Binding-site contacts:
Ligand atom CZF contacts residue LEU360 of chain 4.A at 3.1 Å (hydrophobic).
Ligand atom SZ2 contacts residue MET270 of chain 4.A at 3.8 Å.
Ligand atom CZF contacts residue LYS250 of chain 4.A at 3.6 Å.
Ligand atom NZ1 contacts residue ASP332 of chain 4.A at 3.6 Å.
Ligand atom CZE contacts residue LYS262 of chain 4.A at 3.9 Å.
Ligand atom CZB contacts residue ARG336 of chain 4.A at 4.0 Å.
Ligand atom SZ2 contacts residue ZN1 of chain 4.B at 2.3 Å.
Ligand atom CZ7 contacts residue ASP332 of chain 4.A at 3.4 Å.
Ligand atom CZB contacts residue ALA333 of chain 4.A at 4.0 Å (hydrophobic).
Ligand atom SZ2 contacts residue GLU334 of chain 4.A at 3.7 Å.
Ligand atom OZ3 contacts residue ZN1 of chain 4.B at 4.1 Å.
Ligand atom CZB contacts residue ASP332 of chain 4.A at 3.6 Å.
Ligand atom CZC contacts residue THR361 of chain 4.A at 3.6 Å.
Ligand atom OZ3 contacts residue LYS262 of chain 4.A at 2.8 Å (salt-bridge).
Ligand atom CZ1 contacts residue ILE421 of chain 4.A at 3.7 Å (hydrophobic).
Ligand atom CZD contacts residue LEU360 of chain 4.A at 3.1 Å (hydrophobic).
Ligand atom CZ9 contacts residue ASN330 of chain 4.A at 3.7 Å.
Ligand atom OZ1 contacts residue ASP332 of chain 4.A at 4.0 Å.
Ligand atom CZD contacts residue THR361 of chain 4.A at 4.0 Å.
Ligand atom CZC contacts residue LEU360 of chain 4.A at 3.5 Å (hydrophobic).
Ligand atom CZ6 contacts residue ILE421 of chain 4.A at 3.7 Å (hydrophobic).
Ligand atom CZF contacts residue CO31 of chain 4.E at 3.2 Å.
Ligand atom SZ2 contacts residue LYS250 of chain 4.A at 3.6 Å.
Ligand atom SZ2 contacts residue ASP332 of chain 4.A at 3.5 Å (salt-bridge).
Ligand atom CZA contacts residue ALA333 of chain 4.A at 4.1 Å (hydrophobic).
Ligand atom CZF contacts residue ASP332 of chain 4.A at 3.6 Å.
Ligand atom CZF contacts residue ZN1 of chain 4.C at 3.3 Å.
Ligand atom CZ8 contacts residue ASP332 of chain 4.A at 4.0 Å.
Ligand atom CZD contacts residue CO31 of chain 4.E at 4.1 Å.
Ligand atom CZF contacts residue ZN1 of chain 4.B at 3.5 Å.
Ligand atom CZC contacts residue GLY362 of chain 4.A at 3.4 Å.
Ligand atom SZ2 contacts residue ZN1 of chain 4.C at 2.3 Å.
Ligand atom CZ9 contacts residue ASP332 of chain 4.A at 3.9 Å.
Ligand atom CZB contacts residue CO31 of chain 4.E at 3.8 Å.
Ligand atom OZ3 contacts residue ASP332 of chain 4.A at 3.4 Å (salt-bridge).
Ligand atom SZ2 contacts residue CO31 of chain 4.E at 4.1 Å.
Ligand atom SZ2 contacts residue ASP273 of chain 4.A at 3.8 Å.
Ligand atom CZE contacts residue ASP332 of chain 4.A at 3.8 Å.
Ligand atom SZ2 contacts residue ASP255 of chain 4.A at 2.8 Å (salt-bridge).
Ligand atom SZ2 contacts residue LYS262 of chain 4.A at 3.6 Å.

Sequence of chain 4.A:
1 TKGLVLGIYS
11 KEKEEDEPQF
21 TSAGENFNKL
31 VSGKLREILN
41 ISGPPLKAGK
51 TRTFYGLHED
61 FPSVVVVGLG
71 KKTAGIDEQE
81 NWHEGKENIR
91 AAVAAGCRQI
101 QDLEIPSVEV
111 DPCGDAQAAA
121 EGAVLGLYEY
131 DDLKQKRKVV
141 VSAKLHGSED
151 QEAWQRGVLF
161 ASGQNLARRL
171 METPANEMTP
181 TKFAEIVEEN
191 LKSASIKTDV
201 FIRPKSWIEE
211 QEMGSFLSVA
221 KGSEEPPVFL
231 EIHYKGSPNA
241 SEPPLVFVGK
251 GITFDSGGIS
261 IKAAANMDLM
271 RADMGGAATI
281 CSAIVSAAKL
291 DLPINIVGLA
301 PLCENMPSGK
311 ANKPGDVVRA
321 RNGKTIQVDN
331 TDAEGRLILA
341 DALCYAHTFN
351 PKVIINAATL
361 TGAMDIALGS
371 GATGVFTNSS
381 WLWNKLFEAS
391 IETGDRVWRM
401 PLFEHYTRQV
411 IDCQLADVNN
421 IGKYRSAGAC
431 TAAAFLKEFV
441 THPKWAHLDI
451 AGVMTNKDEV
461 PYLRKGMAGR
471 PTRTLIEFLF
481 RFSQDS

A small-molecule ligand and the protein it binds are described below.
Small molecule (SMILES): C[C@H](CS)C(=O)N1C[C@@H](Sc2ccccc2)C[C@H]1C(=O)O